Binding-site contacts:
Ligand atom PG contacts residue MG1 of chain 1.J at 3.4 Å.
Ligand atom N3B contacts residue LYS38 of chain 1.A at 3.1 Å (salt-bridge).
Ligand atom N7 contacts residue ARG40 of chain 1.A at 3.5 Å.
Ligand atom PB contacts residue MG1 of chain 1.J at 3.4 Å.
Ligand atom C5 contacts residue ARG40 of chain 1.A at 3.4 Å.
Ligand atom C4 contacts residue ARG40 of chain 1.A at 3.4 Å.
Ligand atom O2B contacts residue LYS38 of chain 1.A at 2.9 Å (salt-bridge).
Ligand atom O4' contacts residue TYR290 of chain 1.A at 3.1 Å.
Ligand atom O2A contacts residue ARG40 of chain 1.A at 2.8 Å (salt-bridge).
Ligand atom N6 contacts residue GLN17 of chain 1.A at 2.7 Å (h-bond).
Ligand atom O2B contacts residue SER36 of chain 1.A at 2.6 Å (h-bond).
Ligand atom C5 contacts residue TYR290 of chain 1.A at 3.5 Å (hydrophobic).
Ligand atom O1B contacts residue THR39 of chain 1.A at 3.0 Å (h-bond).
Ligand atom O3' contacts residue GLU577 of chain 1.A at 2.8 Å (salt-bridge).
Ligand atom C8 contacts residue TYR290 of chain 1.A at 3.4 Å (hydrophobic).
Ligand atom O2A contacts residue THR39 of chain 1.A at 3.3 Å (h-bond).
Ligand atom O3A contacts residue GLY35 of chain 1.A at 3.1 Å.
Ligand atom C3' contacts residue GLU577 of chain 1.A at 3.3 Å.
Ligand atom O3A contacts residue SER36 of chain 1.A at 3.2 Å (h-bond).
Ligand atom C6 contacts residue ARG40 of chain 1.A at 3.5 Å.
Ligand atom N9 contacts residue TYR290 of chain 1.A at 3.3 Å.
Ligand atom O1B contacts residue MG1 of chain 1.J at 2.1 Å.
Ligand atom C5' contacts residue GLY35 of chain 1.A at 3.5 Å.
Ligand atom O2A contacts residue GLY37 of chain 1.A at 3.0 Å.
Ligand atom C4 contacts residue TYR290 of chain 1.A at 3.5 Å (hydrophobic).
Ligand atom O1A contacts residue ARG291 of chain 1.A at 2.9 Å (salt-bridge).
Ligand atom PB contacts residue SER36 of chain 1.A at 3.4 Å.
Ligand atom C6 contacts residue TYR290 of chain 1.A at 3.5 Å (hydrophobic).
Ligand atom O3G contacts residue ARG617 of chain 1.A at 3.0 Å (salt-bridge).
Ligand atom O2B contacts residue GLY37 of chain 1.A at 2.8 Å (h-bond).
Ligand atom O3A contacts residue ARG291 of chain 1.A at 3.3 Å (salt-bridge).
Ligand atom N3B contacts residue GLY35 of chain 1.A at 2.7 Å (h-bond).
Ligand atom O1G contacts residue MG1 of chain 1.J at 2.1 Å.
Ligand atom O3A contacts residue GLY37 of chain 1.A at 3.2 Å (h-bond).
Ligand atom PG contacts residue ARG291 of chain 1.A at 3.5 Å.
Ligand atom N7 contacts residue TYR290 of chain 1.A at 3.5 Å.
Ligand atom C4' contacts residue GLU577 of chain 1.A at 3.3 Å.
Ligand atom PB contacts residue GLY35 of chain 1.A at 3.5 Å.
Ligand atom O2G contacts residue GLN258 of chain 1.A at 2.3 Å (h-bond).
Ligand atom O3G contacts residue ARG291 of chain 1.A at 2.5 Å (salt-bridge).

The protein below binds the small molecule below.
Small molecule (SMILES): Nc1ncnc2c1ncn2[C@@H]1O[C@H](CO[P](=O)(O)O[P](=O)(O)NP(=O)(O)O)[C@@H](O)[C@H]1O

Sequence of chain 1.A:
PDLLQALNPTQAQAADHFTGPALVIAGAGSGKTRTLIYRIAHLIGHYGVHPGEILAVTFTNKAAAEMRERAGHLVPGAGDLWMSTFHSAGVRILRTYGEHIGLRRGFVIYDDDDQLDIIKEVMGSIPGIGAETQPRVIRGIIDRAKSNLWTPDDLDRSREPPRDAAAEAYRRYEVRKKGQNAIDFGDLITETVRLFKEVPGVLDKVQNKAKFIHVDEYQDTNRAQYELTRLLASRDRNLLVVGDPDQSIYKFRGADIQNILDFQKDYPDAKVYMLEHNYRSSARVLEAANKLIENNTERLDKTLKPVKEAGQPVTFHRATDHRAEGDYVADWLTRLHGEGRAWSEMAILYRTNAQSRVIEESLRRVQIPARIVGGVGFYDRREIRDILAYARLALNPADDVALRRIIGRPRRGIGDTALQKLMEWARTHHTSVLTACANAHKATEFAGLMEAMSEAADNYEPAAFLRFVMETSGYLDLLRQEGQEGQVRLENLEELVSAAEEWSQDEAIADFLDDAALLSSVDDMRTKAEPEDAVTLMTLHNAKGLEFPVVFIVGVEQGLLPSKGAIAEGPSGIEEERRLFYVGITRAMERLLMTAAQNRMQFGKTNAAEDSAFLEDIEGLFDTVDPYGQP